Binding-site contacts:
Ligand atom O5 contacts residue HIS53 of chain 2.A at 2.9 Å (h-bond).
Ligand atom O1 contacts residue LYS182 of chain 2.A at 3.1 Å (salt-bridge).
Ligand atom O3 contacts residue TRP15 of chain 2.A at 3.3 Å (h-bond).
Ligand atom O2 contacts residue GLU216 of chain 2.A at 3.1 Å (salt-bridge).
Ligand atom O3 contacts residue XYS1 of chain 2.C at 0.8 Å.
Ligand atom O1 contacts residue HIS219 of chain 2.A at 3.5 Å (h-bond).
Ligand atom C4 contacts residue TRP136 of chain 2.A at 3.9 Å (hydrophobic).
Ligand atom C2 contacts residue XYS1 of chain 2.C at 1.8 Å.
Ligand atom O1 contacts residue MN1 of chain 2.D at 3.7 Å.
Ligand atom O2 contacts residue ASP286 of chain 2.A at 3.0 Å (salt-bridge).
Ligand atom O2 contacts residue MN1 of chain 2.E at 2.3 Å.
Ligand atom C1 contacts residue PHE25 of chain 4.A at 3.5 Å (hydrophobic).
Ligand atom O4 contacts residue ASP244 of chain 2.A at 3.2 Å (salt-bridge).
Ligand atom O4 contacts residue ASP286 of chain 2.A at 3.2 Å (salt-bridge).
Ligand atom C3 contacts residue XYS1 of chain 2.C at 0.6 Å.
Ligand atom C5 contacts residue HIS53 of chain 2.A at 3.4 Å.
Ligand atom O3 contacts residue ASP286 of chain 2.A at 2.9 Å (salt-bridge).
Ligand atom C3 contacts residue ASP286 of chain 2.A at 3.6 Å.
Ligand atom O4 contacts residue XYS1 of chain 2.C at 0.6 Å (h-bond).
Ligand atom C4 contacts residue GLU180 of chain 2.A at 3.3 Å.
Ligand atom O1 contacts residue PHE25 of chain 4.A at 3.7 Å.
Ligand atom O5 contacts residue TRP136 of chain 2.A at 3.6 Å.
Ligand atom C4 contacts residue XYS1 of chain 2.C at 1.2 Å.
Ligand atom C3 contacts residue MN1 of chain 2.E at 3.7 Å.
Ligand atom C1 contacts residue XYS1 of chain 2.C at 2.8 Å.
Ligand atom O3 contacts residue MN1 of chain 2.E at 3.8 Å.
Ligand atom C5 contacts residue XYS1 of chain 2.C at 0.5 Å.
Ligand atom O1 contacts residue ASP254 of chain 2.A at 3.2 Å (salt-bridge).
Ligand atom O2 contacts residue GLU180 of chain 2.A at 2.9 Å (salt-bridge).
Ligand atom O2 contacts residue HIS219 of chain 2.A at 3.2 Å.
Ligand atom O2 contacts residue XYS1 of chain 2.C at 2.5 Å (h-bond).
Ligand atom C2 contacts residue ASP286 of chain 2.A at 3.6 Å.
Ligand atom O5 contacts residue XYS1 of chain 2.C at 1.0 Å.
Ligand atom O1 contacts residue XYS1 of chain 2.C at 3.8 Å.
Ligand atom O1 contacts residue TRP136 of chain 2.A at 3.6 Å.
Ligand atom C2 contacts residue MN1 of chain 2.E at 3.4 Å.
Ligand atom O4 contacts residue GLU180 of chain 2.A at 2.6 Å (salt-bridge).
Ligand atom O4 contacts residue MN1 of chain 2.E at 2.3 Å.
Ligand atom C4 contacts residue MN1 of chain 2.E at 3.4 Å.
Ligand atom C1 contacts residue TRP136 of chain 2.A at 3.5 Å (hydrophobic).

Sequence of chain 4.A:
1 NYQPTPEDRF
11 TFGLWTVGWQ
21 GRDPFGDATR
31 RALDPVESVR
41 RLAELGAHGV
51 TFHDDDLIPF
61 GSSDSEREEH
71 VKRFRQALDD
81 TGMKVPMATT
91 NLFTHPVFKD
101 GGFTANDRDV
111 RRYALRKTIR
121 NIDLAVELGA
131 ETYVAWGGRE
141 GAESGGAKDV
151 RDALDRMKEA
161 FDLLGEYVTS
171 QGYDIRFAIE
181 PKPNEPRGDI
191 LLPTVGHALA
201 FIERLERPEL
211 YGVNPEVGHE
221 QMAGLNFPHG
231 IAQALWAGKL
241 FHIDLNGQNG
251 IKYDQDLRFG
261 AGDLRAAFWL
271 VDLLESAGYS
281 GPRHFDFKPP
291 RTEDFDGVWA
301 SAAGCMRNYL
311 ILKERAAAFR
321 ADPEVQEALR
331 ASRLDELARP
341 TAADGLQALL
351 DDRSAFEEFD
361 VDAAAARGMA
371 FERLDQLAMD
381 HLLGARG

Sequence of chain 2.A:
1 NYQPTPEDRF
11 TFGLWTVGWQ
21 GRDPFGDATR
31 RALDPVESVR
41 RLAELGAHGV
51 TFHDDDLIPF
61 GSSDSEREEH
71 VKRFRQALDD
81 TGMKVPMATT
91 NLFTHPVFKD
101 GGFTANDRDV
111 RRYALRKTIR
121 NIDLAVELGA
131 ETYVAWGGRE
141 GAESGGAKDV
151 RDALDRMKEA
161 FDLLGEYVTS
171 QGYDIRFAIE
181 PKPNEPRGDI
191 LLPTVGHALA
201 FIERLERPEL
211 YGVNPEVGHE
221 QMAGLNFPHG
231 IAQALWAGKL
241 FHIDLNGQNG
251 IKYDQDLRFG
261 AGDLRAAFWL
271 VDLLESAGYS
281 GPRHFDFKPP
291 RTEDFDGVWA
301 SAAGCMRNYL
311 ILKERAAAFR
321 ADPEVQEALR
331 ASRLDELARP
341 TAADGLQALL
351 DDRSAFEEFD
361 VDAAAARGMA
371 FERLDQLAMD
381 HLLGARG

The protein below binds the small molecule below.
Small molecule (SMILES): O=C[C@H](O)[C@@H](O)[C@H](O)CO